Binding-site contacts:
Ligand atom C5 contacts residue ASN154 of chain 23.C at 3.7 Å.
Ligand atom C8 contacts residue ASN154 of chain 23.C at 4.2 Å.
Ligand atom C1 contacts residue SER157 of chain 23.C at 3.9 Å.
Ligand atom N2 contacts residue ASN154 of chain 23.C at 2.9 Å (h-bond).
Ligand atom C1 contacts residue ASN154 of chain 23.C at 1.4 Å.
Ligand atom O5 contacts residue SER157 of chain 23.C at 3.8 Å.
Ligand atom C2 contacts residue ASN154 of chain 23.C at 2.4 Å.
Ligand atom O5 contacts residue ASN154 of chain 23.C at 2.4 Å (h-bond).
Ligand atom C3 contacts residue ASN154 of chain 23.C at 3.8 Å.
Ligand atom C7 contacts residue ASN154 of chain 23.C at 4.0 Å.
Ligand atom C4 contacts residue ASN154 of chain 23.C at 4.2 Å.

A protein and the small-molecule ligand that binds it are described below.
Small molecule (SMILES): CC(=O)N[C@@H]1[C@@H](O)[C@H](O)[C@@H](CO)O[C@H]1O

Sequence of chain 23.C:
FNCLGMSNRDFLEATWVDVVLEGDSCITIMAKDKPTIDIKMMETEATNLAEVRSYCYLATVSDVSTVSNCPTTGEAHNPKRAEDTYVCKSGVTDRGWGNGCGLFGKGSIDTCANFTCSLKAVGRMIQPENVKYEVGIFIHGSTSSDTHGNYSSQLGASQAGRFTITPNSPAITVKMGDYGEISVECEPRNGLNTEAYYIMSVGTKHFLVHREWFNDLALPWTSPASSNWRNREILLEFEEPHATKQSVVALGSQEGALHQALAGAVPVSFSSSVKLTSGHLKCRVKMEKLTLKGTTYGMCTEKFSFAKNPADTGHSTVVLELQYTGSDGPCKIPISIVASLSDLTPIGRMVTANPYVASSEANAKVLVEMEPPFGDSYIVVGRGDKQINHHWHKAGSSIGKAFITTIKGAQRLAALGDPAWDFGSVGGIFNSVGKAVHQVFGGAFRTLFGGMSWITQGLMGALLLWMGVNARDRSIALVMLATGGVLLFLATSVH